Sequence of chain 1.D:
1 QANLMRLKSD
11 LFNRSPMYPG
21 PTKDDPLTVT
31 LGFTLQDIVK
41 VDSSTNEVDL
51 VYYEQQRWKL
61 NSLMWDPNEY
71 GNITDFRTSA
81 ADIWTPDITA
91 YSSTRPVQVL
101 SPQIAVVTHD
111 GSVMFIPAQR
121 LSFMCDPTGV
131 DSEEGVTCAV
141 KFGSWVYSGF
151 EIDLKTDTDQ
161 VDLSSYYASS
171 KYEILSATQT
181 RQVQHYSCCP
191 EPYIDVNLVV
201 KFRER

Sequence of chain 1.E:
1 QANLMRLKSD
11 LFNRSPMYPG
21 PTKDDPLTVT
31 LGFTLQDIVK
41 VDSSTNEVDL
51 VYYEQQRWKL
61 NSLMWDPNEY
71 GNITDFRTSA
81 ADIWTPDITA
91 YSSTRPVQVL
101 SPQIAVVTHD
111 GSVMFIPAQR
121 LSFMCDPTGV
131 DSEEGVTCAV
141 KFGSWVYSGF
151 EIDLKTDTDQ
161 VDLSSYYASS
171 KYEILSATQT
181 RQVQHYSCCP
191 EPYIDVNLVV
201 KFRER

Binding-site contacts:
Ligand atom C8 contacts residue TYR53 of chain 1.E at 3.9 Å (hydrophobic).
Ligand atom C3 contacts residue ILE116 of chain 1.E at 3.6 Å (hydrophobic).
Ligand atom C1 contacts residue CYS188 of chain 1.D at 3.8 Å (hydrophobic).
Ligand atom C7 contacts residue ILE116 of chain 1.E at 3.6 Å (hydrophobic).
Ligand atom C5 contacts residue ILE116 of chain 1.E at 4.0 Å (hydrophobic).
Ligand atom C12 contacts residue TYR53 of chain 1.E at 3.7 Å (hydrophobic).
Ligand atom C7 contacts residue MET114 of chain 1.E at 4.0 Å (hydrophobic).
Ligand atom C4 contacts residue ILE116 of chain 1.E at 3.9 Å (hydrophobic).
Ligand atom C6 contacts residue MET114 of chain 1.E at 3.5 Å (hydrophobic).
Ligand atom C6 contacts residue CYS189 of chain 1.D at 4.0 Å (hydrophobic).
Ligand atom C16 contacts residue TYR186 of chain 1.D at 3.9 Å (hydrophobic).
Ligand atom C18 contacts residue TYR186 of chain 1.D at 3.8 Å (hydrophobic).
Ligand atom C11 contacts residue TYR186 of chain 1.D at 4.0 Å (hydrophobic).
Ligand atom C7 contacts residue CYS189 of chain 1.D at 3.7 Å (hydrophobic).
Ligand atom C4 contacts residue TYR193 of chain 1.D at 3.5 Å (hydrophobic).
Ligand atom C23 contacts residue TYR186 of chain 1.D at 3.9 Å (hydrophobic).
Ligand atom C18 contacts residue TYR91 of chain 1.D at 4.0 Å (hydrophobic).
Ligand atom O3 contacts residue TYR186 of chain 1.D at 3.7 Å.
Ligand atom C9 contacts residue TRP145 of chain 1.D at 3.6 Å (hydrophobic).
Ligand atom C14 contacts residue TYR193 of chain 1.D at 3.9 Å (hydrophobic).
Ligand atom C13 contacts residue TYR193 of chain 1.D at 3.6 Å (hydrophobic).
Ligand atom C22 contacts residue TYR53 of chain 1.E at 3.8 Å (hydrophobic).
Ligand atom C2 contacts residue CYS189 of chain 1.D at 3.7 Å (hydrophobic).
Ligand atom C21 contacts residue GLN36 of chain 1.E at 3.4 Å.
Ligand atom C21 contacts residue TYR91 of chain 1.D at 3.5 Å (hydrophobic).
Ligand atom C1 contacts residue ILE116 of chain 1.E at 4.0 Å (hydrophobic).
Ligand atom C2 contacts residue CYS188 of chain 1.D at 4.0 Å (hydrophobic).
Ligand atom C19 contacts residue TYR91 of chain 1.D at 3.9 Å (hydrophobic).
Ligand atom O2 contacts residue TYR53 of chain 1.E at 3.9 Å.
Ligand atom C14 contacts residue TRP145 of chain 1.D at 3.0 Å (hydrophobic).
Ligand atom C23 contacts residue TYR91 of chain 1.D at 3.3 Å (hydrophobic).
Ligand atom C15 contacts residue TRP145 of chain 1.D at 3.9 Å (hydrophobic).
Ligand atom O3 contacts residue TYR53 of chain 1.E at 3.5 Å (h-bond).
Ligand atom C10 contacts residue TRP145 of chain 1.D at 3.7 Å (hydrophobic).
Ligand atom C2 contacts residue ILE116 of chain 1.E at 3.5 Å (hydrophobic).
Ligand atom C20 contacts residue GLN36 of chain 1.E at 3.4 Å.
Ligand atom O2 contacts residue CYS188 of chain 1.D at 3.4 Å.
Ligand atom C20 contacts residue TYR91 of chain 1.D at 3.3 Å (hydrophobic).
Ligand atom C6 contacts residue ILE116 of chain 1.E at 3.9 Å (hydrophobic).
Ligand atom C5 contacts residue VAL106 of chain 1.E at 3.9 Å (hydrophobic).

This small molecule binds to this protein.
Small molecule (SMILES): C[N+]1(C[C@H](O)c2ccccc2)[C@@H]2CC[C@H]1CC(OC(=O)c1ccccc1)C2